Binding-site contacts:
Ligand atom C1 contacts residue PHE118 of chain 1.B at 4.4 Å (hydrophobic).
Ligand atom C7 contacts residue CYS143 of chain 1.B at 4.5 Å (hydrophobic).
Ligand atom O5 contacts residue ASN108 of chain 1.B at 2.4 Å (h-bond).
Ligand atom O7 contacts residue ASP144 of chain 1.B at 3.0 Å.
Ligand atom C2 contacts residue ASP144 of chain 1.B at 3.3 Å.
Ligand atom C2 contacts residue PHE118 of chain 1.B at 4.3 Å (hydrophobic).
Ligand atom O7 contacts residue TYR142 of chain 1.B at 3.4 Å (h-bond).
Ligand atom C8 contacts residue TYR142 of chain 1.B at 4.2 Å (hydrophobic).
Ligand atom C4 contacts residue ASN108 of chain 1.B at 4.2 Å.
Ligand atom C1 contacts residue ASN108 of chain 1.B at 1.4 Å.
Ligand atom C7 contacts residue TYR142 of chain 1.B at 4.0 Å (hydrophobic).
Ligand atom C4 contacts residue ASP144 of chain 1.B at 3.9 Å.
Ligand atom O3 contacts residue ASP144 of chain 1.B at 2.5 Å (salt-bridge).
Ligand atom N2 contacts residue ASN108 of chain 1.B at 3.0 Å (h-bond).
Ligand atom C7 contacts residue ASP144 of chain 1.B at 3.4 Å.
Ligand atom C8 contacts residue CYS143 of chain 1.B at 4.1 Å (hydrophobic).
Ligand atom C8 contacts residue PHE118 of chain 1.B at 3.6 Å (hydrophobic).
Ligand atom C2 contacts residue ASN108 of chain 1.B at 2.5 Å.
Ligand atom C3 contacts residue ASN108 of chain 1.B at 3.8 Å.
Ligand atom C7 contacts residue PHE118 of chain 1.B at 4.4 Å (hydrophobic).
Ligand atom C8 contacts residue ASN148 of chain 1.B at 4.3 Å.
Ligand atom C5 contacts residue ASN108 of chain 1.B at 3.7 Å.
Ligand atom C3 contacts residue PHE118 of chain 1.B at 4.1 Å (hydrophobic).
Ligand atom C3 contacts residue ASP144 of chain 1.B at 3.3 Å.
Ligand atom C8 contacts residue GLY107 of chain 1.B at 4.3 Å.
Ligand atom O7 contacts residue ASN108 of chain 1.B at 3.7 Å.
Ligand atom N2 contacts residue ASP144 of chain 1.B at 3.5 Å (salt-bridge).
Ligand atom O7 contacts residue CYS143 of chain 1.B at 3.8 Å.
Ligand atom C7 contacts residue ASN108 of chain 1.B at 3.6 Å.
Ligand atom N2 contacts residue PHE118 of chain 1.B at 3.7 Å.
Ligand atom C8 contacts residue ASP144 of chain 1.B at 3.8 Å.

Sequence of chain 1.B:
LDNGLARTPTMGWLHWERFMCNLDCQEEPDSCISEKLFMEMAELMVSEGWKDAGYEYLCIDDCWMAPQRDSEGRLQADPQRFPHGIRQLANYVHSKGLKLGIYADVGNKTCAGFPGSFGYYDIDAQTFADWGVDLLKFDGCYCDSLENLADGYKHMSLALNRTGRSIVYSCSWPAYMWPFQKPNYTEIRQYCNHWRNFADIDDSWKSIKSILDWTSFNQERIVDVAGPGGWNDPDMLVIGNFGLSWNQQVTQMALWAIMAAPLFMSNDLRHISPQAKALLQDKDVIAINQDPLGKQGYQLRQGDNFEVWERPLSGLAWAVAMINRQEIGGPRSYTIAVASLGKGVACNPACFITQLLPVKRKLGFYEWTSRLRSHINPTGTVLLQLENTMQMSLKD

A protein and the small-molecule ligand that binds it are described below.
Small molecule (SMILES): CC(=O)N[C@@H]1[C@@H](O)[C@H](O)[C@@H](CO)O[C@H]1O